Sequence of chain 1.A:
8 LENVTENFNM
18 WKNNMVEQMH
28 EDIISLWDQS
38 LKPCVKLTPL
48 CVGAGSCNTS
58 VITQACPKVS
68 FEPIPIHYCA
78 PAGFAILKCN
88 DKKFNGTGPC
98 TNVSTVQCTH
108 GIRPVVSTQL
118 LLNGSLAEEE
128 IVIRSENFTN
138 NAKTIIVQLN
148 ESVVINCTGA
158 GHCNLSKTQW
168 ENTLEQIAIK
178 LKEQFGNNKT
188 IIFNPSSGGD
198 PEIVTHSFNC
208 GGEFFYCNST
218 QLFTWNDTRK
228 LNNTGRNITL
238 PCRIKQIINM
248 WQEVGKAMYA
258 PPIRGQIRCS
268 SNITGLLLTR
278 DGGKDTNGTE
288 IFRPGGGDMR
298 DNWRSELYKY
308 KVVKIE

Binding-site contacts:
Ligand atom C5 contacts residue ASN215 of chain 1.A at 3.7 Å.
Ligand atom O6 contacts residue VAL201 of chain 1.A at 4.5 Å.
Ligand atom C2 contacts residue THR217 of chain 1.A at 3.8 Å.
Ligand atom C1 contacts residue ASN215 of chain 1.A at 1.4 Å.
Ligand atom C8 contacts residue ASN215 of chain 1.A at 3.3 Å.
Ligand atom O5 contacts residue THR217 of chain 1.A at 3.8 Å.
Ligand atom O6 contacts residue ASN215 of chain 1.A at 4.1 Å.
Ligand atom C4 contacts residue THR217 of chain 1.A at 4.3 Å.
Ligand atom N2 contacts residue ASN215 of chain 1.A at 3.0 Å (h-bond).
Ligand atom C7 contacts residue ASN215 of chain 1.A at 3.3 Å.
Ligand atom C8 contacts residue GLN218 of chain 1.A at 3.5 Å.
Ligand atom O5 contacts residue ASN215 of chain 1.A at 2.4 Å (h-bond).
Ligand atom C7 contacts residue THR217 of chain 1.A at 4.3 Å.
Ligand atom O7 contacts residue ASN215 of chain 1.A at 4.2 Å.
Ligand atom C3 contacts residue ASN215 of chain 1.A at 3.8 Å.
Ligand atom C4 contacts residue ASN215 of chain 1.A at 4.2 Å.
Ligand atom C8 contacts residue PRO238 of chain 1.A at 3.9 Å (hydrophobic).
Ligand atom O7 contacts residue THR217 of chain 1.A at 3.8 Å.
Ligand atom C2 contacts residue ASN215 of chain 1.A at 2.4 Å.
Ligand atom C1 contacts residue THR217 of chain 1.A at 3.9 Å.

This small molecule binds to this protein.
Small molecule (SMILES): CC(=O)N[C@@H]1[C@@H](O)[C@H](O)[C@@H](CO)O[C@H]1O